The protein below binds the small molecule below.
Small molecule (SMILES): CC(=O)N[C@@H]1[C@@H](O)[C@H](O)[C@@H](CO)O[C@H]1O

Sequence of chain 3.A:
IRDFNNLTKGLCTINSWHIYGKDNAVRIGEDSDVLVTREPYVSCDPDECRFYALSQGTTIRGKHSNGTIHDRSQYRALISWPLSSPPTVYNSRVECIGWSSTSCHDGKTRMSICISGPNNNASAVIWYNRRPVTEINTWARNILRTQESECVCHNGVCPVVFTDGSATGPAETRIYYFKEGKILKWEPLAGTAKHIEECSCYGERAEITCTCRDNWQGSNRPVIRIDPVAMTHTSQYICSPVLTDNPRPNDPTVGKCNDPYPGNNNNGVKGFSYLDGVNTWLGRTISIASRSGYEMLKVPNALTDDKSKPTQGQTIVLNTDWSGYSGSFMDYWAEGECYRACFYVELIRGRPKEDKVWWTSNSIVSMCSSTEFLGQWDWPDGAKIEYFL

Binding-site contacts:
Ligand atom C4 contacts residue ASN6 of chain 3.A at 4.2 Å.
Ligand atom O5 contacts residue ASN155 of chain 3.A at 4.3 Å.
Ligand atom C1 contacts residue ASN155 of chain 3.A at 3.7 Å.
Ligand atom C1 contacts residue ASN6 of chain 3.A at 1.4 Å.
Ligand atom O5 contacts residue HIS154 of chain 3.A at 4.0 Å.
Ligand atom O5 contacts residue ASN6 of chain 3.A at 2.4 Å (h-bond).
Ligand atom N2 contacts residue ASN155 of chain 3.A at 4.0 Å.
Ligand atom C8 contacts residue ASN6 of chain 3.A at 4.4 Å.
Ligand atom C3 contacts residue ASN6 of chain 3.A at 3.8 Å.
Ligand atom C7 contacts residue ASN6 of chain 3.A at 3.1 Å.
Ligand atom O6 contacts residue VAL229 of chain 3.A at 3.7 Å.
Ligand atom N2 contacts residue ASN6 of chain 3.A at 3.0 Å (h-bond).
Ligand atom C6 contacts residue HIS154 of chain 3.A at 4.2 Å.
Ligand atom C8 contacts residue PHE4 of chain 3.A at 4.4 Å (hydrophobic).
Ligand atom C8 contacts residue ASP3 of chain 3.A at 3.8 Å.
Ligand atom O7 contacts residue ASN6 of chain 3.A at 2.7 Å (h-bond).
Ligand atom O6 contacts residue HIS154 of chain 3.A at 2.9 Å (h-bond).
Ligand atom C2 contacts residue ASN155 of chain 3.A at 4.1 Å.
Ligand atom C5 contacts residue ASN6 of chain 3.A at 3.7 Å.
Ligand atom C2 contacts residue ASN6 of chain 3.A at 2.4 Å.
Ligand atom C5 contacts residue ASN155 of chain 3.A at 4.2 Å.
Ligand atom C3 contacts residue ASN155 of chain 3.A at 4.0 Å.